Sequence of chain 1.A:
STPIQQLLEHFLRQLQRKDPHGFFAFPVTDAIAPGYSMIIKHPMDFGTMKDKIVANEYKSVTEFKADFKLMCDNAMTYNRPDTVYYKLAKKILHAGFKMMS

This protein binds this small molecule.
Small molecule (SMILES): COc1ccc(-c2cn(C)c(=O)c3cc(C(=O)N4CCN(S(C)(=O)=O)CC4)sc23)cc1OC

Binding-site contacts:
Ligand atom C53 contacts residue ARG85 of chain 1.A at 3.6 Å.
Ligand atom C21 contacts residue PHE28 of chain 1.A at 3.4 Å (hydrophobic).
Ligand atom C46 contacts residue TYR83 of chain 1.A at 3.8 Å (hydrophobic).
Ligand atom C24 contacts residue VAL33 of chain 1.A at 3.8 Å (hydrophobic).
Ligand atom C24 contacts residue PHE29 of chain 1.A at 3.5 Å (hydrophobic).
Ligand atom C16 contacts residue TYR90 of chain 1.A at 3.0 Å (hydrophobic).
Ligand atom O58 contacts residue ASN84 of chain 1.A at 3.8 Å.
Ligand atom O58 contacts residue THR88 of chain 1.A at 3.8 Å.
Ligand atom N23 contacts residue TYR90 of chain 1.A at 3.8 Å.
Ligand atom C21 contacts residue TYR90 of chain 1.A at 3.9 Å (hydrophobic).
Ligand atom O37 contacts residue ILE37 of chain 1.A at 2.7 Å (h-bond).
Ligand atom C53 contacts residue TYR83 of chain 1.A at 3.2 Å (hydrophobic).
Ligand atom C49 contacts residue TYR90 of chain 1.A at 3.9 Å (hydrophobic).
Ligand atom C33 contacts residue TYR90 of chain 1.A at 3.6 Å (hydrophobic).
Ligand atom O29 contacts residue ASN84 of chain 1.A at 2.9 Å (h-bond).
Ligand atom C46 contacts residue ASN84 of chain 1.A at 2.8 Å.
Ligand atom C28 contacts residue ASN84 of chain 1.A at 3.9 Å.
Ligand atom C36 contacts residue ILE37 of chain 1.A at 3.8 Å (hydrophobic).
Ligand atom C28 contacts residue TYR90 of chain 1.A at 3.9 Å (hydrophobic).
Ligand atom C09 contacts residue PHE28 of chain 1.A at 3.7 Å (hydrophobic).
Ligand atom C35 contacts residue TYR90 of chain 1.A at 3.7 Å (hydrophobic).
Ligand atom C30 contacts residue TYR90 of chain 1.A at 3.8 Å (hydrophobic).
Ligand atom C12 contacts residue ILE37 of chain 1.A at 3.9 Å (hydrophobic).
Ligand atom N23 contacts residue VAL33 of chain 1.A at 3.7 Å.
Ligand atom C31 contacts residue TYR90 of chain 1.A at 3.8 Å (hydrophobic).
Ligand atom C31 contacts residue TYR83 of chain 1.A at 3.8 Å (hydrophobic).
Ligand atom O15 contacts residue TYR90 of chain 1.A at 3.6 Å.
Ligand atom C31 contacts residue ASN84 of chain 1.A at 3.5 Å.
Ligand atom S34 contacts residue TYR90 of chain 1.A at 3.8 Å.
Ligand atom O37 contacts residue ALA38 of chain 1.A at 3.4 Å.
Ligand atom C11 contacts residue ILE37 of chain 1.A at 3.8 Å (hydrophobic).
Ligand atom C24 contacts residue PHE28 of chain 1.A at 3.8 Å (hydrophobic).
Ligand atom C16 contacts residue PHE28 of chain 1.A at 3.4 Å (hydrophobic).
Ligand atom C12 contacts residue TYR90 of chain 1.A at 3.2 Å (hydrophobic).
Ligand atom C49 contacts residue ASN84 of chain 1.A at 2.9 Å.
Ligand atom O58 contacts residue ARG85 of chain 1.A at 3.1 Å (salt-bridge).
Ligand atom S34 contacts residue ILE37 of chain 1.A at 3.4 Å.
Ligand atom C21 contacts residue VAL33 of chain 1.A at 3.9 Å (hydrophobic).
Ligand atom C20 contacts residue TYR90 of chain 1.A at 3.6 Å (hydrophobic).
Ligand atom C14 contacts residue TYR90 of chain 1.A at 3.8 Å (hydrophobic).